The small molecule below binds the protein below.
Small molecule (SMILES): OC[C@H]1O[C@H](O)[C@@H](O)[C@@H](O)[C@@H]1O

Binding-site contacts:
Ligand atom O1 contacts residue MAN1 of chain 1.Z at 4.1 Å.
Ligand atom O1 contacts residue NDG1 of chain 1.X at 2.6 Å (h-bond).
Ligand atom O2 contacts residue MAN1 of chain 1.Z at 2.9 Å.
Ligand atom C2 contacts residue NDG1 of chain 1.X at 3.8 Å.
Ligand atom O4 contacts residue TRP222 of chain 1.E at 4.3 Å.
Ligand atom O5 contacts residue NDG1 of chain 1.X at 3.6 Å (h-bond).
Ligand atom C3 contacts residue TRP222 of chain 1.E at 3.4 Å (hydrophobic).
Ligand atom C4 contacts residue TRP222 of chain 1.E at 4.3 Å (hydrophobic).
Ligand atom O3 contacts residue TRP222 of chain 1.E at 4.0 Å.
Ligand atom C2 contacts residue TRP222 of chain 1.E at 4.3 Å (hydrophobic).
Ligand atom C6 contacts residue NDG1 of chain 1.X at 4.4 Å.
Ligand atom C5 contacts residue NDG1 of chain 1.X at 3.9 Å.
Ligand atom C1 contacts residue MAN1 of chain 1.Z at 4.3 Å.
Ligand atom C3 contacts residue MAN1 of chain 1.Z at 4.2 Å.
Ligand atom C1 contacts residue NDG1 of chain 1.X at 2.6 Å.
Ligand atom C2 contacts residue MAN1 of chain 1.Z at 3.2 Å.
Ligand atom C3 contacts residue NDG1 of chain 1.X at 4.4 Å.
Ligand atom O3 contacts residue MAN1 of chain 1.Z at 3.7 Å.

Sequence of chain 1.E:
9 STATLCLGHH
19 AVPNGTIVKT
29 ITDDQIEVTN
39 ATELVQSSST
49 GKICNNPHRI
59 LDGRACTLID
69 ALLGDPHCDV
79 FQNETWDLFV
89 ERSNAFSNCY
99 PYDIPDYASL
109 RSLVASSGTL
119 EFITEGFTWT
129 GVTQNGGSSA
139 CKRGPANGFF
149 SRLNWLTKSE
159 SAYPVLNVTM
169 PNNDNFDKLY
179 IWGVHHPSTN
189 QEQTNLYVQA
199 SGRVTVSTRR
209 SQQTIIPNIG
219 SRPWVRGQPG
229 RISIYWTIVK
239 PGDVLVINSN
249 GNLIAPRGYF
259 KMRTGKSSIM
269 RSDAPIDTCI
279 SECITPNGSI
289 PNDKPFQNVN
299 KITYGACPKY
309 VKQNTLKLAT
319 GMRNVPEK